A small-molecule ligand and the protein it binds are described below.
Small molecule (SMILES): CC(=O)N[C@H]1[C@H](O[C@H]2[C@H](O)[C@@H](NC(C)=O)CO[C@@H]2CO)O[C@H](CO)[C@@H](O[C@@H]2O[C@H](CO)[C@@H](O)[C@H](O[C@H]3O[C@H](CO)[C@@H](O)[C@H](O)[C@@H]3O)[C@@H]2O)[C@@H]1O

Binding-site contacts:
Ligand atom O5 contacts residue ASN597 of chain 2.A at 2.3 Å (h-bond).
Ligand atom C1 contacts residue GLN699 of chain 2.A at 3.8 Å.
Ligand atom C2 contacts residue GLU235 of chain 1.A at 3.2 Å.
Ligand atom C7 contacts residue ASN597 of chain 2.A at 3.8 Å.
Ligand atom C8 contacts residue SER590 of chain 2.A at 3.5 Å.
Ligand atom O4 contacts residue GLU235 of chain 1.A at 4.0 Å.
Ligand atom C8 contacts residue SER593 of chain 2.A at 3.9 Å.
Ligand atom C2 contacts residue GLN699 of chain 2.A at 3.7 Å.
Ligand atom C3 contacts residue ARG313 of chain 1.A at 3.7 Å.
Ligand atom C5 contacts residue ASN597 of chain 2.A at 3.6 Å.
Ligand atom O2 contacts residue ARG313 of chain 1.A at 3.4 Å (salt-bridge).
Ligand atom C1 contacts residue ASN597 of chain 2.A at 1.5 Å.
Ligand atom C8 contacts residue TYR236 of chain 1.A at 3.7 Å (hydrophobic).
Ligand atom C1 contacts residue GLU235 of chain 1.A at 3.9 Å.
Ligand atom C2 contacts residue ASN597 of chain 2.A at 2.4 Å.
Ligand atom C7 contacts residue SER593 of chain 2.A at 3.9 Å.
Ligand atom C1 contacts residue ARG313 of chain 1.A at 4.0 Å.
Ligand atom C6 contacts residue HIS71 of chain 1.A at 3.9 Å.
Ligand atom O2 contacts residue GLU235 of chain 1.A at 2.3 Å (salt-bridge).
Ligand atom C7 contacts residue GLN699 of chain 2.A at 3.4 Å.
Ligand atom O4 contacts residue ARG313 of chain 1.A at 3.9 Å.
Ligand atom O5 contacts residue HIS71 of chain 1.A at 3.5 Å.
Ligand atom O7 contacts residue TYR236 of chain 1.A at 4.0 Å.
Ligand atom C3 contacts residue ASN597 of chain 2.A at 3.8 Å.
Ligand atom O2 contacts residue HIS71 of chain 1.A at 2.9 Å (h-bond).
Ligand atom C2 contacts residue ARG313 of chain 1.A at 3.9 Å.
Ligand atom C3 contacts residue ARG313 of chain 1.A at 3.8 Å.
Ligand atom O4 contacts residue GLU235 of chain 1.A at 3.3 Å (salt-bridge).
Ligand atom C1 contacts residue SER593 of chain 2.A at 3.6 Å.
Ligand atom O3 contacts residue GLU235 of chain 1.A at 4.0 Å.
Ligand atom O3 contacts residue ARG313 of chain 1.A at 3.0 Å (salt-bridge).
Ligand atom N2 contacts residue GLN699 of chain 2.A at 3.5 Å (h-bond).
Ligand atom C8 contacts residue ALA594 of chain 2.A at 3.8 Å (hydrophobic).
Ligand atom N2 contacts residue ASN597 of chain 2.A at 2.9 Å (h-bond).
Ligand atom C2 contacts residue SER593 of chain 2.A at 3.7 Å.
Ligand atom C4 contacts residue ARG313 of chain 1.A at 3.5 Å.
Ligand atom O7 contacts residue GLN699 of chain 2.A at 3.3 Å.
Ligand atom C6 contacts residue GLU235 of chain 1.A at 3.8 Å.
Ligand atom N2 contacts residue SER593 of chain 2.A at 2.9 Å (h-bond).
Ligand atom C5 contacts residue HIS71 of chain 1.A at 4.1 Å.

Sequence of chain 2.A:
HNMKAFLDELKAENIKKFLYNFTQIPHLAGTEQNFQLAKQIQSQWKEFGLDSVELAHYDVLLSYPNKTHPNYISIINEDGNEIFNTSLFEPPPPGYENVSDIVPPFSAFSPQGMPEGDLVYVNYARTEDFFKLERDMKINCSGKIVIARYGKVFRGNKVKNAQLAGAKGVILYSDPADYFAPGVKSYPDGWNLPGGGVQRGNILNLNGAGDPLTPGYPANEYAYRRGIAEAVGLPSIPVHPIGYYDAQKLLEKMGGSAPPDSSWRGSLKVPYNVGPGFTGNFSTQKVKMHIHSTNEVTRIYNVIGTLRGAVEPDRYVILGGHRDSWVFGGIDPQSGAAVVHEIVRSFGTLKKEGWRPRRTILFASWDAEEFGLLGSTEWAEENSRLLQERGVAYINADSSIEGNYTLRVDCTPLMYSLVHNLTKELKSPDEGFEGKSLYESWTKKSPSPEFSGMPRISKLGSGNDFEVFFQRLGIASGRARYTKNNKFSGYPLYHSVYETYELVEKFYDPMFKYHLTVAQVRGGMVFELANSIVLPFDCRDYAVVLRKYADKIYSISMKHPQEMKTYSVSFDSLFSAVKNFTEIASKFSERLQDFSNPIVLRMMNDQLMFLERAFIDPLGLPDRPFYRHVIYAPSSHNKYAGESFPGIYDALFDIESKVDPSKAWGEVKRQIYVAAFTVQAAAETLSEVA

Sequence of chain 1.A:
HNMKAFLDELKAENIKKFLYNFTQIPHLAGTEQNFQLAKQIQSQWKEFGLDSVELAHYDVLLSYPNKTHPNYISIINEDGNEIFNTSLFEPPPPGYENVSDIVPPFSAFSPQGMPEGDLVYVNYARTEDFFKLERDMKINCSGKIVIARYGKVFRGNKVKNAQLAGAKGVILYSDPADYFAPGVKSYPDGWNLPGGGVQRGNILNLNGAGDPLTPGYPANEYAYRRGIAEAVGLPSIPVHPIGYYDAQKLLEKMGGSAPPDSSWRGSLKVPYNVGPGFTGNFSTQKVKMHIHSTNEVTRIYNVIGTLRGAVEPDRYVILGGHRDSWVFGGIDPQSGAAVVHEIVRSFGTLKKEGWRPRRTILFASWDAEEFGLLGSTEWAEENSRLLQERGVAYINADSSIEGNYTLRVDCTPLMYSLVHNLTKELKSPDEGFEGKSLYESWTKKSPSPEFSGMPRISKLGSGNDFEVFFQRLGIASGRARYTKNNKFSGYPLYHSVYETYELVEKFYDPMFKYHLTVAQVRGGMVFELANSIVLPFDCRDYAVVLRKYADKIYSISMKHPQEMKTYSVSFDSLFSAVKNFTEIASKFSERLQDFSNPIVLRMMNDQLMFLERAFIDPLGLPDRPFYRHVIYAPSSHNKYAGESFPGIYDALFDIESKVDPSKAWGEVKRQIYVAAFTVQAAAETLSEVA